The small molecule below binds the protein below.
Small molecule (SMILES): CC(=O)N[C@H]1[C@H](O[C@H]2[C@H](O)[C@@H](NC(C)=O)CO[C@@H]2CO)O[C@H](CO)[C@@H](O)[C@@H]1O

Binding-site contacts:
Ligand atom C1 contacts residue HIS1088 of chain 1.B at 4.5 Å.
Ligand atom O6 contacts residue PHE1090 of chain 1.B at 3.5 Å.
Ligand atom C2 contacts residue ASN1085 of chain 1.B at 4.4 Å.
Ligand atom N2 contacts residue THR1087 of chain 1.B at 3.5 Å.
Ligand atom C3 contacts residue HIS1088 of chain 1.B at 4.2 Å.
Ligand atom O5 contacts residue PHE1090 of chain 1.B at 4.3 Å.
Ligand atom C3 contacts residue THR1087 of chain 1.B at 3.7 Å.
Ligand atom C7 contacts residue ASN1085 of chain 1.B at 3.8 Å.
Ligand atom C2 contacts residue THR1087 of chain 1.B at 4.1 Å.
Ligand atom C5 contacts residue HIS1088 of chain 1.B at 4.1 Å.
Ligand atom C1 contacts residue THR1087 of chain 1.B at 4.0 Å.
Ligand atom C1 contacts residue ASN1085 of chain 1.B at 3.4 Å.
Ligand atom C5 contacts residue ASN1085 of chain 1.B at 4.4 Å.
Ligand atom C8 contacts residue THR1087 of chain 1.B at 4.0 Å.
Ligand atom C6 contacts residue PHE1090 of chain 1.B at 3.8 Å (hydrophobic).
Ligand atom O4 contacts residue HIS1088 of chain 1.B at 3.3 Å.
Ligand atom C5 contacts residue PHE1090 of chain 1.B at 4.2 Å (hydrophobic).
Ligand atom C8 contacts residue HIS1088 of chain 1.B at 3.8 Å.
Ligand atom C4 contacts residue HIS1088 of chain 1.B at 4.1 Å.
Ligand atom C2 contacts residue HIS1088 of chain 1.B at 4.3 Å.
Ligand atom O3 contacts residue THR1087 of chain 1.B at 4.5 Å.
Ligand atom O5 contacts residue ASN1085 of chain 1.B at 3.0 Å (h-bond).
Ligand atom C7 contacts residue HIS1088 of chain 1.B at 3.9 Å.
Ligand atom N2 contacts residue HIS1088 of chain 1.B at 3.3 Å (h-bond).
Ligand atom O7 contacts residue ASN1085 of chain 1.B at 3.9 Å.
Ligand atom N2 contacts residue ASN1085 of chain 1.B at 4.0 Å.
Ligand atom C7 contacts residue THR1087 of chain 1.B at 4.2 Å.
Ligand atom C8 contacts residue ASN1085 of chain 1.B at 4.3 Å.

Sequence of chain 1.B:
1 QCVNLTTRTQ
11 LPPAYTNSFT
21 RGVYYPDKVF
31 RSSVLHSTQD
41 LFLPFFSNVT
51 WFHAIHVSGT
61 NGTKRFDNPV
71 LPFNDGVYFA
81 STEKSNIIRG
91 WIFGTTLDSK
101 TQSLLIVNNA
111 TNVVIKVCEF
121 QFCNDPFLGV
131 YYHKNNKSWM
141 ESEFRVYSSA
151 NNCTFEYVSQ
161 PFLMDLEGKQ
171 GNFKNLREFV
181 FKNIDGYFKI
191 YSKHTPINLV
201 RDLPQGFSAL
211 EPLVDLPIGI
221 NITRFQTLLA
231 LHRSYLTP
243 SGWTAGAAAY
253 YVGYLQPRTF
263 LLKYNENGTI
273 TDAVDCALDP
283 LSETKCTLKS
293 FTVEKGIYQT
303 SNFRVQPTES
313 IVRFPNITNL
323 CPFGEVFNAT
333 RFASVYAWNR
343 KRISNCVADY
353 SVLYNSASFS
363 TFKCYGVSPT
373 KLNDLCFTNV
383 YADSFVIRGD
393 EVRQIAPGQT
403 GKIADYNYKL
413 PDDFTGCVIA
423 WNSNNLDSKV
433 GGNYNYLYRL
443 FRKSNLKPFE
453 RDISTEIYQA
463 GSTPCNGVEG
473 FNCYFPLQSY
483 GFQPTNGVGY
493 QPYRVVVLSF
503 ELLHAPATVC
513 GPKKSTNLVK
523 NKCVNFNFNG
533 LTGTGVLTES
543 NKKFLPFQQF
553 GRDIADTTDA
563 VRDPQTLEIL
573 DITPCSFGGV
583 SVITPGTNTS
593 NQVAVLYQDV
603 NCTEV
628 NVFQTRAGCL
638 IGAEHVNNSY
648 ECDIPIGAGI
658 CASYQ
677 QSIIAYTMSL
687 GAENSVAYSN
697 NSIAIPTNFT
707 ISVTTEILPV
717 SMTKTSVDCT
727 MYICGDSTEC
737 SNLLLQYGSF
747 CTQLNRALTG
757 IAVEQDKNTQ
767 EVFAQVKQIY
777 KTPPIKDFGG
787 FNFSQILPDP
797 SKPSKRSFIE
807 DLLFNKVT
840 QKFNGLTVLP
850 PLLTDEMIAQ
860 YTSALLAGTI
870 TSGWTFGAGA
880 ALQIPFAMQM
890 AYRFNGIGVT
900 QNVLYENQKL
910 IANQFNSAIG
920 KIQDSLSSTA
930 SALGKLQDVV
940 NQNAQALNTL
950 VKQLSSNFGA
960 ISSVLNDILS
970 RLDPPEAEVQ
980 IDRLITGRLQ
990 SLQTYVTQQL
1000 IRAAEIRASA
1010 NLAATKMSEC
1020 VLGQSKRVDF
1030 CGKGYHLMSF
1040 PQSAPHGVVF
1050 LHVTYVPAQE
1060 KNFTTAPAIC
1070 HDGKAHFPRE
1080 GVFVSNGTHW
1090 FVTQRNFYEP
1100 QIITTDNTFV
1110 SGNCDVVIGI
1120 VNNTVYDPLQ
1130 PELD